Binding-site contacts:
Ligand atom F1 contacts residue LEU432 of chain 1.A at 3.4 Å.
Ligand atom N4 contacts residue PHE451 of chain 1.A at 3.7 Å.
Ligand atom C2 contacts residue GLY459 of chain 1.A at 3.6 Å.
Ligand atom C40 contacts residue ARG460 of chain 1.A at 3.3 Å.
Ligand atom C5 contacts residue VAL413 of chain 1.A at 3.6 Å (hydrophobic).
Ligand atom N5 contacts residue ARG460 of chain 1.A at 3.6 Å (salt-bridge).
Ligand atom C35 contacts residue PHE467 of chain 1.A at 3.6 Å (hydrophobic).
Ligand atom C6 contacts residue PHE516 of chain 1.A at 3.7 Å (hydrophobic).
Ligand atom F1 contacts residue VAL446 of chain 1.A at 3.2 Å.
Ligand atom C35 contacts residue MET447 of chain 1.A at 3.6 Å (hydrophobic).
Ligand atom CL1 contacts residue ALA424 of chain 1.A at 3.4 Å.
Ligand atom C36 contacts residue LEU443 of chain 1.A at 3.6 Å (hydrophobic).
Ligand atom CL1 contacts residue PHE425 of chain 1.A at 3.7 Å.
Ligand atom C37 contacts residue VAL446 of chain 1.A at 3.4 Å (hydrophobic).
Ligand atom C8 contacts residue GLY459 of chain 1.A at 3.6 Å.
Ligand atom C24 contacts residue MET428 of chain 1.A at 3.7 Å (hydrophobic).
Ligand atom N1 contacts residue THR463 of chain 1.A at 3.2 Å (h-bond).
Ligand atom C44 contacts residue HIS421 of chain 1.A at 3.4 Å.
Ligand atom C5 contacts residue VAL417 of chain 1.A at 3.7 Å (hydrophobic).
Ligand atom C9 contacts residue THR463 of chain 1.A at 3.1 Å.
Ligand atom C4 contacts residue VAL417 of chain 1.A at 3.6 Å (hydrophobic).
Ligand atom C18 contacts residue VAL450 of chain 1.A at 3.6 Å (hydrophobic).
Ligand atom C10 contacts residue THR463 of chain 1.A at 3.2 Å.
Ligand atom C38 contacts residue VAL446 of chain 1.A at 3.5 Å (hydrophobic).
Ligand atom C11 contacts residue THR463 of chain 1.A at 3.7 Å.
Ligand atom C36 contacts residue PHE467 of chain 1.A at 3.5 Å (hydrophobic).
Ligand atom C3 contacts residue GLY459 of chain 1.A at 3.4 Å.
Ligand atom C22 contacts residue PHE467 of chain 1.A at 3.6 Å (hydrophobic).
Ligand atom C19 contacts residue VAL450 of chain 1.A at 3.5 Å (hydrophobic).
Ligand atom O5 contacts residue ARG460 of chain 1.A at 2.8 Å (salt-bridge).
Ligand atom C39 contacts residue VAL450 of chain 1.A at 3.7 Å (hydrophobic).
Ligand atom C41 contacts residue ARG460 of chain 1.A at 3.3 Å.
Ligand atom N6 contacts residue GLY459 of chain 1.A at 3.4 Å.
Ligand atom O6 contacts residue ARG460 of chain 1.A at 2.9 Å (salt-bridge).
Ligand atom C45 contacts residue HIS421 of chain 1.A at 3.3 Å.
Ligand atom C4 contacts residue GLY459 of chain 1.A at 3.6 Å.
Ligand atom O2 contacts residue THR463 of chain 1.A at 3.7 Å.
Ligand atom C33 contacts residue VAL450 of chain 1.A at 3.7 Å (hydrophobic).
Ligand atom C44 contacts residue PHE425 of chain 1.A at 3.6 Å (hydrophobic).
Ligand atom C38 contacts residue MET428 of chain 1.A at 3.5 Å (hydrophobic).

Sequence of chain 1.A:
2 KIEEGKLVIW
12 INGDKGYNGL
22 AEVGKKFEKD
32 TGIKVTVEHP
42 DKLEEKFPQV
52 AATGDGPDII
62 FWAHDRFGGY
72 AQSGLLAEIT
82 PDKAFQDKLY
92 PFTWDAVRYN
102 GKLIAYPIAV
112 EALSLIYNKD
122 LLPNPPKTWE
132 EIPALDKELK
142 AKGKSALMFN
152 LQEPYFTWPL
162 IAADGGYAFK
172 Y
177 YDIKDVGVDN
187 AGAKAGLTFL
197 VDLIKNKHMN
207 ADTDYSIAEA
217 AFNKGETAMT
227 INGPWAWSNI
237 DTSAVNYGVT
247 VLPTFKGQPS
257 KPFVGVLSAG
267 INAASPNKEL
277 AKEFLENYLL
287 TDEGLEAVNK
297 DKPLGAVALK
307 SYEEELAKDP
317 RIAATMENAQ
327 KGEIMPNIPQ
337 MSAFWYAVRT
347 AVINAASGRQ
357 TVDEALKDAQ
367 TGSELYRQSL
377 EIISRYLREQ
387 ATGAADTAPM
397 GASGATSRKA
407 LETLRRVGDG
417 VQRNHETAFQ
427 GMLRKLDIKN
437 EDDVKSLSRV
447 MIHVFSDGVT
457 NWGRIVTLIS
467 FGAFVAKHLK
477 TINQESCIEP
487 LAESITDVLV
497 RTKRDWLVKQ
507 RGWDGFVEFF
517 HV

This protein binds this small molecule.
Small molecule (SMILES): COc1ccccc1-c1nccc(COc2ccccc2C[C@@H](Oc2ncnc3sc(-c4ccc(F)cc4)c(-c4ccc(OCCN5CCN(C)CC5)c(Cl)c4C)c23)C(=O)O)n1